This protein binds this small molecule.
Small molecule (SMILES): Nc1nc2c(ncn2[C@@H]2O[C@H](CO[P](=O)(O)O[P](N)(=O)O)[C@@H](O)[C@H]2O)c(=O)[nH]1

Binding-site contacts:
Ligand atom O3A contacts residue LYS25 of chain 1.D at 3.5 Å (salt-bridge).
Ligand atom O1B contacts residue LYS25 of chain 1.D at 3.0 Å (salt-bridge).
Ligand atom N7 contacts residue SER27 of chain 1.D at 3.6 Å.
Ligand atom O5' contacts residue SER27 of chain 1.D at 3.7 Å.
Ligand atom O6 contacts residue LYS126 of chain 1.D at 3.5 Å.
Ligand atom O1B contacts residue ASP20 of chain 1.D at 3.6 Å.
Ligand atom PB contacts residue GLY24 of chain 1.D at 3.6 Å.
Ligand atom N2 contacts residue ASP128 of chain 1.D at 3.2 Å (salt-bridge).
Ligand atom O6 contacts residue ASN125 of chain 1.D at 3.7 Å.
Ligand atom C8 contacts residue SER27 of chain 1.D at 3.1 Å.
Ligand atom N3B contacts residue ASP187 of chain 1.C at 2.9 Å (salt-bridge).
Ligand atom C2' contacts residue SER27 of chain 1.D at 3.6 Å.
Ligand atom O1A contacts residue GLY24 of chain 1.D at 3.3 Å.
Ligand atom C5 contacts residue ASN125 of chain 1.D at 3.6 Å.
Ligand atom C6 contacts residue ASP128 of chain 1.D at 3.5 Å.
Ligand atom C5' contacts residue GLY22 of chain 1.D at 3.6 Å.
Ligand atom N7 contacts residue ALA156 of chain 1.D at 3.7 Å.
Ligand atom O1A contacts residue SER26 of chain 1.D at 3.5 Å (h-bond).
Ligand atom O2' contacts residue PHE37 of chain 1.D at 3.3 Å.
Ligand atom O1B contacts residue GLY24 of chain 1.D at 3.0 Å (h-bond).
Ligand atom PB contacts residue LYS25 of chain 1.D at 3.4 Å.
Ligand atom O4' contacts residue LYS126 of chain 1.D at 3.1 Å (salt-bridge).
Ligand atom O1A contacts residue ASN182 of chain 1.C at 3.4 Å (h-bond).
Ligand atom N7 contacts residue ASN125 of chain 1.D at 3.0 Å (h-bond).
Ligand atom O2A contacts residue ASN182 of chain 1.C at 3.6 Å (h-bond).
Ligand atom C5 contacts residue LYS126 of chain 1.D at 3.6 Å.
Ligand atom O2B contacts residue LYS25 of chain 1.D at 3.3 Å (salt-bridge).
Ligand atom O1B contacts residue ALA23 of chain 1.D at 3.6 Å.
Ligand atom O3A contacts residue GLY24 of chain 1.D at 3.0 Å (h-bond).
Ligand atom O2B contacts residue SER26 of chain 1.D at 2.9 Å (h-bond).
Ligand atom O6 contacts residue ASP128 of chain 1.D at 3.2 Å (salt-bridge).
Ligand atom N1 contacts residue ASP128 of chain 1.D at 2.9 Å (salt-bridge).
Ligand atom N3B contacts residue VAL21 of chain 1.D at 3.6 Å.
Ligand atom N2 contacts residue LEU129 of chain 1.D at 3.6 Å.
Ligand atom O6 contacts residue ALA156 of chain 1.D at 2.8 Å (h-bond).
Ligand atom C6 contacts residue LYS126 of chain 1.D at 3.6 Å.
Ligand atom O6 contacts residue SER155 of chain 1.D at 3.4 Å (h-bond).
Ligand atom N3B contacts residue GLY22 of chain 1.D at 3.1 Å (h-bond).
Ligand atom O6 contacts residue LYS157 of chain 1.D at 3.4 Å (salt-bridge).
Ligand atom O1A contacts residue SER27 of chain 1.D at 2.6 Å (h-bond).

Sequence of chain 1.C:
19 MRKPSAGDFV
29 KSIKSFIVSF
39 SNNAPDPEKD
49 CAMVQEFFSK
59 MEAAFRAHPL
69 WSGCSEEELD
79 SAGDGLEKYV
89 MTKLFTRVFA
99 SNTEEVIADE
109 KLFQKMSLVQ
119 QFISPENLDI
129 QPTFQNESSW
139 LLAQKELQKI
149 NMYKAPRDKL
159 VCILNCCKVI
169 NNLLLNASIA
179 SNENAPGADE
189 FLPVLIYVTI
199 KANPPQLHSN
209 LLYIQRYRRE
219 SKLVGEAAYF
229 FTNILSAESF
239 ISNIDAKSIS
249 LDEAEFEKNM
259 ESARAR

Sequence of chain 1.D:
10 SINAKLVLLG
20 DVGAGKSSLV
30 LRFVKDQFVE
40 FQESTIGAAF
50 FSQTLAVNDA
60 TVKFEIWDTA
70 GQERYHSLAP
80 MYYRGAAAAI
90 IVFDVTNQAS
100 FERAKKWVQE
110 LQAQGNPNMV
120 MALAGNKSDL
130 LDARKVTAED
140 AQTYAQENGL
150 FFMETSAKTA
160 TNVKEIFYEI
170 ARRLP